Binding-site contacts:
Ligand atom O6A contacts residue SER93 of chain 28.D at 3.2 Å.
Ligand atom O6B contacts residue ARG157 of chain 28.D at 3.3 Å (salt-bridge).
Ligand atom C3 contacts residue ARG157 of chain 28.D at 3.7 Å.
Ligand atom OAH contacts residue ARG157 of chain 28.D at 3.1 Å (salt-bridge).
Ligand atom O4 contacts residue SER93 of chain 28.D at 3.0 Å (h-bond).
Ligand atom O6B contacts residue LEU62 of chain 28.D at 4.0 Å.
Ligand atom OAH contacts residue LEU2 of chain 28.D at 2.8 Å (h-bond).
Ligand atom SAG contacts residue THR4 of chain 28.D at 3.9 Å.
Ligand atom OAF contacts residue THR4 of chain 28.D at 2.9 Å (h-bond).
Ligand atom SAG contacts residue ARG157 of chain 28.D at 3.6 Å (salt-bridge).
Ligand atom O4 contacts residue HIS155 of chain 28.D at 3.5 Å (h-bond).
Ligand atom C6 contacts residue LEU62 of chain 28.D at 3.5 Å (hydrophobic).
Ligand atom C2 contacts residue ALA158 of chain 28.D at 3.7 Å (hydrophobic).
Ligand atom O6B contacts residue LYS156 of chain 28.D at 3.3 Å.
Ligand atom OBI contacts residue LYS156 of chain 28.D at 4.0 Å.
Ligand atom C5 contacts residue HIS155 of chain 28.D at 4.0 Å.
Ligand atom C5 contacts residue LEU62 of chain 28.D at 3.8 Å (hydrophobic).
Ligand atom O5B contacts residue LYS156 of chain 28.D at 3.3 Å.
Ligand atom C6 contacts residue SER93 of chain 28.D at 4.0 Å.
Ligand atom O6A contacts residue LEU62 of chain 28.D at 3.4 Å.
Ligand atom OAF contacts residue ALA158 of chain 28.D at 3.3 Å.
Ligand atom C3 contacts residue LYS156 of chain 28.D at 4.0 Å.
Ligand atom O5 contacts residue ARG157 of chain 28.D at 3.8 Å.
Ligand atom C6 contacts residue HIS94 of chain 28.D at 3.9 Å.
Ligand atom OAF contacts residue ARG157 of chain 28.D at 2.8 Å (salt-bridge).
Ligand atom O6A contacts residue HIS155 of chain 28.D at 3.8 Å.
Ligand atom OAH contacts residue ASP3 of chain 28.D at 4.0 Å.
Ligand atom OAH contacts residue THR4 of chain 28.D at 3.7 Å.
Ligand atom O5 contacts residue HIS155 of chain 28.D at 3.6 Å.
Ligand atom O6B contacts residue HIS155 of chain 28.D at 3.3 Å (h-bond).
Ligand atom O6A contacts residue HIS94 of chain 28.D at 3.2 Å (h-bond).
Ligand atom O4 contacts residue LYS156 of chain 28.D at 3.5 Å.
Ligand atom C6 contacts residue HIS155 of chain 28.D at 3.4 Å.
Ligand atom C3 contacts residue ALA158 of chain 28.D at 4.0 Å (hydrophobic).
Ligand atom O3 contacts residue LYS156 of chain 28.D at 3.0 Å.
Ligand atom O6B contacts residue HIS94 of chain 28.D at 4.0 Å.
Ligand atom C4 contacts residue LYS156 of chain 28.D at 4.0 Å.
Ligand atom O3 contacts residue ALA158 of chain 28.D at 3.0 Å (h-bond).
Ligand atom O3 contacts residue ARG157 of chain 28.D at 3.3 Å (salt-bridge).
Ligand atom O5 contacts residue LYS156 of chain 28.D at 3.4 Å.

The protein below binds the small molecule below.
Small molecule (SMILES): O=C(O)[C@@H]1O[C@H](O[C@H]2[C@@H](OS(=O)(=O)O)O[C@@H](O)[C@H](NS(=O)(=O)O)[C@H]2O)[C@@H](OS(=O)(=O)O)[C@H](O)[C@@H]1O

Sequence of chain 28.D:
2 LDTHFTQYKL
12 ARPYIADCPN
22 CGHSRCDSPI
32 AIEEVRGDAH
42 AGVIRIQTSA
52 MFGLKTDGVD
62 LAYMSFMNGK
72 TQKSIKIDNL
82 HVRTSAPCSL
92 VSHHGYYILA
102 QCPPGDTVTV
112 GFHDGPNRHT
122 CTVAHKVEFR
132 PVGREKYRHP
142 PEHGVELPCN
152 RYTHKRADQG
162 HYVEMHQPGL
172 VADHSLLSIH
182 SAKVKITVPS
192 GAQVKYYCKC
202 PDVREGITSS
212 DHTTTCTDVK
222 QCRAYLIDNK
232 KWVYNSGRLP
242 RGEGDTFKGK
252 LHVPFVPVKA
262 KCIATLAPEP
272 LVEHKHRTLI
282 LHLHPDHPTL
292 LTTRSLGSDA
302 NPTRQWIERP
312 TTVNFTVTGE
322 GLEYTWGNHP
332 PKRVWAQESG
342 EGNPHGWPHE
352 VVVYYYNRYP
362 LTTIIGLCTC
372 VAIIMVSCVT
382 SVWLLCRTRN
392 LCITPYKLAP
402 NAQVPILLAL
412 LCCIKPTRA